Binding-site contacts:
Ligand atom O7 contacts residue LEU46 of chain 1.A at 3.9 Å.
Ligand atom C5 contacts residue ASN53 of chain 1.A at 3.7 Å.
Ligand atom C8 contacts residue ASN53 of chain 1.A at 3.3 Å.
Ligand atom C7 contacts residue LEU46 of chain 1.A at 4.2 Å (hydrophobic).
Ligand atom C1 contacts residue ASN53 of chain 1.A at 1.5 Å.
Ligand atom C2 contacts residue ASN53 of chain 1.A at 2.5 Å.
Ligand atom C4 contacts residue ASN53 of chain 1.A at 4.3 Å.
Ligand atom O7 contacts residue ASN53 of chain 1.A at 4.3 Å.
Ligand atom O5 contacts residue ASN53 of chain 1.A at 2.4 Å (h-bond).
Ligand atom C3 contacts residue ASN53 of chain 1.A at 3.9 Å.
Ligand atom N2 contacts residue ASN53 of chain 1.A at 3.0 Å (h-bond).
Ligand atom C7 contacts residue ASN53 of chain 1.A at 3.4 Å.

A small-molecule ligand and the protein it binds are described below.
Small molecule (SMILES): CC(=O)N[C@@H]1[C@@H](O)[C@H](O)[C@@H](CO)O[C@H]1O

Sequence of chain 1.A:
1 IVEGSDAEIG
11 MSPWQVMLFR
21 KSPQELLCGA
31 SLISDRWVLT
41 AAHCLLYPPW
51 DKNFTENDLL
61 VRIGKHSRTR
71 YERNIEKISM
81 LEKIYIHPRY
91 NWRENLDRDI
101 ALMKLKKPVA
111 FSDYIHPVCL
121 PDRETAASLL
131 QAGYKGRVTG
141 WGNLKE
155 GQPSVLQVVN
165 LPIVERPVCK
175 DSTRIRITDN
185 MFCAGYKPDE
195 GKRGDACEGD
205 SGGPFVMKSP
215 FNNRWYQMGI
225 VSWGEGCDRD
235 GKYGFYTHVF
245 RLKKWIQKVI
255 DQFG